The protein below binds the small molecule below.
Small molecule (SMILES): C[C@@H](O)[C@@H](C)O

Binding-site contacts:
Ligand atom C4 contacts residue GLN122 of chain 1.A at 4.2 Å.
Ligand atom C1 contacts residue TYR164 of chain 1.A at 3.8 Å (hydrophobic).
Ligand atom C4 contacts residue ASP126 of chain 1.A at 2.8 Å.
Ligand atom O6 contacts residue VAL163 of chain 1.A at 4.1 Å.
Ligand atom C3 contacts residue TYR164 of chain 1.A at 4.5 Å (hydrophobic).
Ligand atom C3 contacts residue ASP126 of chain 1.A at 3.7 Å.
Ligand atom O6 contacts residue ASP126 of chain 1.A at 4.3 Å.

Sequence of chain 1.A:
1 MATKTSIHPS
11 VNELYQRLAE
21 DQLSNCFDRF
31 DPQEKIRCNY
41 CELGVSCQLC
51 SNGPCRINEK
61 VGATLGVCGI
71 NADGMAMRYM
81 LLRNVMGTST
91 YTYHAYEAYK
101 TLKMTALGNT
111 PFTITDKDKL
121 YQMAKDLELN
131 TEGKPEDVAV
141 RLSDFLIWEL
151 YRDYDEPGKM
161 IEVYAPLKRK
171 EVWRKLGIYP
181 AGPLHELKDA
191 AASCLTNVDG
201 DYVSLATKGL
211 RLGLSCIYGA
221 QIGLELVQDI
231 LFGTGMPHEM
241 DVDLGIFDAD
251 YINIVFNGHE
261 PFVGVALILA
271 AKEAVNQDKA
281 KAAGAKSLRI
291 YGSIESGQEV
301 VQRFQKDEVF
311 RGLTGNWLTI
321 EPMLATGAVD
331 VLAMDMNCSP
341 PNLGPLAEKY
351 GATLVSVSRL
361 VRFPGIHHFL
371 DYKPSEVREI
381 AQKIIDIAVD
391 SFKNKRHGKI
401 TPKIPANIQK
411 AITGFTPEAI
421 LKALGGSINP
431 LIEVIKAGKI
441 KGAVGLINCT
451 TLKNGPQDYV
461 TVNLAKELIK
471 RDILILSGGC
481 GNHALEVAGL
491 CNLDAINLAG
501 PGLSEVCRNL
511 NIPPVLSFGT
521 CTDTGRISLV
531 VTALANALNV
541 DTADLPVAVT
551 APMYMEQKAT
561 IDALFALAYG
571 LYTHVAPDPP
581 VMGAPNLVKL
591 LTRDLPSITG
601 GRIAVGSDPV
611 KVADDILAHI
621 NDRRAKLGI